Sequence of chain 1.C:
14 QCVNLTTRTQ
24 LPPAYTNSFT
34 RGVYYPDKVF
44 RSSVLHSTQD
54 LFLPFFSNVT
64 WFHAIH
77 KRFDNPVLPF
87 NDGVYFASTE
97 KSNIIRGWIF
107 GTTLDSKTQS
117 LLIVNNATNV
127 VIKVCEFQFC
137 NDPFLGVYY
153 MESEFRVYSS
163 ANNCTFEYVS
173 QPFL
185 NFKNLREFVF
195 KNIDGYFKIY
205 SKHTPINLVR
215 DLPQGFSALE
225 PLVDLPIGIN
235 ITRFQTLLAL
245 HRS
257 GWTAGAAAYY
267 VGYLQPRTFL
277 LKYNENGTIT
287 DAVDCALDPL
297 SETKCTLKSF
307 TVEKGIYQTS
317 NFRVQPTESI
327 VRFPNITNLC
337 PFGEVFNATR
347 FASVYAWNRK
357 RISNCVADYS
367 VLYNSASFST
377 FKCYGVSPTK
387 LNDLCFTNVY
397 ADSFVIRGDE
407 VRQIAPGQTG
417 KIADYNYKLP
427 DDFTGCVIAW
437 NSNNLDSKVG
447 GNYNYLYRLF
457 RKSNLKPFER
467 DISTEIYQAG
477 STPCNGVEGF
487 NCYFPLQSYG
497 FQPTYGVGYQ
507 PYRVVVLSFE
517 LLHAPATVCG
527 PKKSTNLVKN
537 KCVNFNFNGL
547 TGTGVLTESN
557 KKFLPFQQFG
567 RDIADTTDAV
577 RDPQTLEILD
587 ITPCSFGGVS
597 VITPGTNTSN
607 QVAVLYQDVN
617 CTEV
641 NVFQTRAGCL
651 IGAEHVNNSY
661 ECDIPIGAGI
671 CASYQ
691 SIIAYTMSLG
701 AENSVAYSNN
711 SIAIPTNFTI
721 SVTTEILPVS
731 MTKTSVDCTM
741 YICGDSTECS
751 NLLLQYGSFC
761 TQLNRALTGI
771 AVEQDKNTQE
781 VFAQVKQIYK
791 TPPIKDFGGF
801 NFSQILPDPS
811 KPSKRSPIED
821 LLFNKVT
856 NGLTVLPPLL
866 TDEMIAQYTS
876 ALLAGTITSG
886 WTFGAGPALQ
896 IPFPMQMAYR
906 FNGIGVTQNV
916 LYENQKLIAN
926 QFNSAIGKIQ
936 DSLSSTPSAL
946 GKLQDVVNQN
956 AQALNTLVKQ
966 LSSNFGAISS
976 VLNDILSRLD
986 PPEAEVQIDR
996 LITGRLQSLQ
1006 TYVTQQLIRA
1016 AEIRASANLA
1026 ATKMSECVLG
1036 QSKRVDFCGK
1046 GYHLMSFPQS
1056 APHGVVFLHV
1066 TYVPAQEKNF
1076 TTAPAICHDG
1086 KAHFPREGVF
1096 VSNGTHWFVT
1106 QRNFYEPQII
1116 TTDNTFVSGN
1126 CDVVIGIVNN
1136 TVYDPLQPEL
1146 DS

This small molecule binds to this protein.
Small molecule (SMILES): CC(=O)N[C@@H]1[C@@H](O)[C@H](O)[C@@H](CO)O[C@H]1O

Binding-site contacts:
Ligand atom C5 contacts residue TYR28 of chain 1.C at 3.6 Å (hydrophobic).
Ligand atom C6 contacts residue TYR28 of chain 1.C at 3.8 Å (hydrophobic).
Ligand atom O6 contacts residue ASN61 of chain 1.C at 4.5 Å.
Ligand atom C3 contacts residue ASN61 of chain 1.C at 3.8 Å.
Ligand atom C8 contacts residue ASN61 of chain 1.C at 3.7 Å.
Ligand atom C7 contacts residue ASN61 of chain 1.C at 3.3 Å.
Ligand atom N2 contacts residue ASN61 of chain 1.C at 2.9 Å (h-bond).
Ligand atom C2 contacts residue ASN61 of chain 1.C at 2.5 Å.
Ligand atom O5 contacts residue ASN61 of chain 1.C at 2.4 Å (h-bond).
Ligand atom C4 contacts residue ASN61 of chain 1.C at 4.2 Å.
Ligand atom O5 contacts residue TYR28 of chain 1.C at 3.8 Å.
Ligand atom C5 contacts residue ASN61 of chain 1.C at 3.7 Å.
Ligand atom O6 contacts residue TYR28 of chain 1.C at 3.7 Å.
Ligand atom O7 contacts residue ASN61 of chain 1.C at 3.7 Å.
Ligand atom C1 contacts residue ASN61 of chain 1.C at 1.4 Å.
Ligand atom C1 contacts residue TYR28 of chain 1.C at 3.7 Å (hydrophobic).